Sequence of chain 1.F:
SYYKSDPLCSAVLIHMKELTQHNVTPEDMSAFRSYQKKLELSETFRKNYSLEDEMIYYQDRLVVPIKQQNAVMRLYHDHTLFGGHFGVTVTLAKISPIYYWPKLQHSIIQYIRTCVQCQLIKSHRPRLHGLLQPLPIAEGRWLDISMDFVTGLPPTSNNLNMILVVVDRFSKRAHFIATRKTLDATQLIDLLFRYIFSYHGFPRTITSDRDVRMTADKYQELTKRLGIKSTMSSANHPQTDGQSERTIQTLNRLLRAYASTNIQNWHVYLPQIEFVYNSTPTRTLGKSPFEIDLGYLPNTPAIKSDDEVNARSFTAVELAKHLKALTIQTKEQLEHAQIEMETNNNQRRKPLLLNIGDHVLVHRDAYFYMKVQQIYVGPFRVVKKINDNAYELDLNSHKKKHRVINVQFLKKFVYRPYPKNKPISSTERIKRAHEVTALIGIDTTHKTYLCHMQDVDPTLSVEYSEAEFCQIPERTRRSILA

A small-molecule ligand and the protein it binds are described below.
Small molecule (SMILES): Cc1cn([C@H]2C[C@H](O[P](=O)(O)OC[C@H]3O[C@@H](n4cnc5c(N)ncnc54)C[C@@H]3O[P](=O)(O)OC[C@H]3O[C@@H](n4cc(C)c(=O)[nH]c4=O)C[C@@H]3O[P](=O)(O)OC[C@H]3O[C@@H](n4cc(C)c(=O)[nH]c4=O)C[C@@H]3O[P](=O)(O)OC[C@H]3O[C@@H](n4cc(C)c(=O)[nH]c4=O)C[C@@H]3O[P](=O)(O)OC[C@H]3O[C@@H](n4cnc5c(=O)nc(N)[nH]c54)C[C@@H]3O[P](=O)(O)OC[C@H]3O[C@@H](n4cc(C)c(=O)[nH]c4=O)C[C@@H]3O[P](=O)(O)OC[C@H]3O[C@@H](n4cc(C)c(=O)[nH]c4=O)C[C@@H]3O[P](=O)(O)OC[C@H]3O[C@@H](n4cnc5c(=O)nc(N)[nH]c54)C[C@@H]3O)[C@@H](COP(=O)=O)O2)c(=O)[nH]c1=O

Binding-site contacts:
Ligand atom O3' contacts residue ARG1237 of chain 1.F at 3.3 Å (salt-bridge).
Ligand atom C4' contacts residue ASP1236 of chain 1.F at 3.3 Å.
Ligand atom C3' contacts residue ASN1263 of chain 1.F at 3.9 Å.
Ligand atom N3 contacts residue LYS1431 of chain 1.F at 3.3 Å.
Ligand atom C5' contacts residue ASP1236 of chain 1.F at 3.4 Å.
Ligand atom C4' contacts residue LYS1432 of chain 1.F at 3.7 Å.
Ligand atom C1' contacts residue LYS1432 of chain 1.F at 3.8 Å.
Ligand atom OP2 contacts residue ASN1263 of chain 1.F at 2.3 Å (h-bond).
Ligand atom OP2 contacts residue ASP1392 of chain 1.F at 3.8 Å.
Ligand atom P contacts residue ASN1263 of chain 1.F at 3.6 Å.
Ligand atom C2 contacts residue LYS1431 of chain 1.F at 4.0 Å.
Ligand atom N2 contacts residue LYS1432 of chain 1.F at 3.3 Å.
Ligand atom OP1 contacts residue ALA1262 of chain 1.F at 3.8 Å.
Ligand atom C3' contacts residue ASP1236 of chain 1.F at 3.4 Å.
Ligand atom OP1 contacts residue TYR1394 of chain 1.F at 3.9 Å.
Ligand atom O5' contacts residue ARG1237 of chain 1.F at 3.8 Å.
Ligand atom O5' contacts residue ASP1238 of chain 1.F at 3.8 Å.
Ligand atom O4' contacts residue ASP1238 of chain 1.F at 3.1 Å (salt-bridge).
Ligand atom O2 contacts residue VAL1239 of chain 1.F at 4.0 Å.
Ligand atom C2' contacts residue ASN1263 of chain 1.F at 3.8 Å.
Ligand atom OP2 contacts residue PHE1395 of chain 1.F at 3.2 Å.
Ligand atom OP1 contacts residue ALA1262 of chain 1.F at 3.4 Å.
Ligand atom O3' contacts residue PHE1176 of chain 1.F at 2.9 Å (h-bond).
Ligand atom O4' contacts residue LYS1432 of chain 1.F at 3.7 Å.
Ligand atom O5' contacts residue ASP1236 of chain 1.F at 4.0 Å.
Ligand atom C7 contacts residue PHE1395 of chain 1.F at 3.6 Å (hydrophobic).
Ligand atom O3' contacts residue ASP1175 of chain 1.F at 2.9 Å (salt-bridge).
Ligand atom C3' contacts residue ASP1175 of chain 1.F at 3.8 Å.
Ligand atom N2 contacts residue LYS1431 of chain 1.F at 3.8 Å.
Ligand atom C3' contacts residue PHE1176 of chain 1.F at 3.9 Å (hydrophobic).
Ligand atom C4' contacts residue ARG1237 of chain 1.F at 3.7 Å.
Ligand atom O3' contacts residue ASP1236 of chain 1.F at 3.7 Å.
Ligand atom OP1 contacts residue ARG1237 of chain 1.F at 3.3 Å.
Ligand atom C5' contacts residue LYS1430 of chain 1.F at 3.8 Å.
Ligand atom OP1 contacts residue ASN1263 of chain 1.F at 2.8 Å (h-bond).
Ligand atom O3' contacts residue LYS1432 of chain 1.F at 3.6 Å.
Ligand atom OP1 contacts residue ALA1393 of chain 1.F at 3.8 Å.
Ligand atom OP1 contacts residue PHE1395 of chain 1.F at 3.9 Å.
Ligand atom C1' contacts residue ASP1238 of chain 1.F at 3.3 Å.
Ligand atom P contacts residue ARG1237 of chain 1.F at 3.8 Å.